Sequence of chain 1.A:
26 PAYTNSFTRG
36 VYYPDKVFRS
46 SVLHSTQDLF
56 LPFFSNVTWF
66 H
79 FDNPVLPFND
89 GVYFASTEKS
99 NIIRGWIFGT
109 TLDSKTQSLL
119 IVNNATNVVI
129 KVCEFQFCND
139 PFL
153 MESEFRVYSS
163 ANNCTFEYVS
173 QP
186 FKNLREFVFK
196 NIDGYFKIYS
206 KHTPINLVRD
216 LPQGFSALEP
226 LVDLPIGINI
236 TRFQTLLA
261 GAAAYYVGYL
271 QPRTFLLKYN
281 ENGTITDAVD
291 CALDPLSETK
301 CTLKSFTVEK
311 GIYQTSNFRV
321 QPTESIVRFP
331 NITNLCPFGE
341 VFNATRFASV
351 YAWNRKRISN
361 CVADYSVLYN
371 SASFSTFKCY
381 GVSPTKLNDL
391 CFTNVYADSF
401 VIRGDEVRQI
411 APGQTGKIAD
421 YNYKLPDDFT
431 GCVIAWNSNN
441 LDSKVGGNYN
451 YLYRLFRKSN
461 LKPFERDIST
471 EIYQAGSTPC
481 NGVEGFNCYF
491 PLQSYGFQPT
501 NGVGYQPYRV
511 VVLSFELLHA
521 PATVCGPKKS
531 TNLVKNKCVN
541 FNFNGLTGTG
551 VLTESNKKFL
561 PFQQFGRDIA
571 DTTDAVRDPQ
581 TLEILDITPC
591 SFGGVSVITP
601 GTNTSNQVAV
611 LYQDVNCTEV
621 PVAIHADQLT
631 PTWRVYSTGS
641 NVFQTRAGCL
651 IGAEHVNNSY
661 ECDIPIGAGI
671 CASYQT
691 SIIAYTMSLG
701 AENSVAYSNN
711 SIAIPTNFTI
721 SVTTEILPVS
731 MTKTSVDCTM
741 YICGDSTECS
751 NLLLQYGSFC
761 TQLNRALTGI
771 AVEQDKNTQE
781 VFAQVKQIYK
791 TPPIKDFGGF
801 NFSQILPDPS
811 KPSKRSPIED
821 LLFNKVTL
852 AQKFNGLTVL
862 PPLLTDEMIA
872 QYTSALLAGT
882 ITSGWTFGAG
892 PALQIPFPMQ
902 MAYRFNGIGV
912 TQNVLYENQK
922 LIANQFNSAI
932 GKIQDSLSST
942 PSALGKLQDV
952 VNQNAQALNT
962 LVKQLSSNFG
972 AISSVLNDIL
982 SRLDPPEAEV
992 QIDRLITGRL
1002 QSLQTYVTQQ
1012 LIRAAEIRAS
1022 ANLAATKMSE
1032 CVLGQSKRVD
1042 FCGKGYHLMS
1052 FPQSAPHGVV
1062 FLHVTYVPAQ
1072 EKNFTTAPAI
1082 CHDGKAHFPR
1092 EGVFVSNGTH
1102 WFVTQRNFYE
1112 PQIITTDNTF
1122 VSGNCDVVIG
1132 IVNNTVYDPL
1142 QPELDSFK

Binding-site contacts:
Ligand atom O7 contacts residue ASN1074 of chain 1.A at 2.7 Å (h-bond).
Ligand atom N2 contacts residue ASN1074 of chain 1.A at 2.9 Å (h-bond).
Ligand atom C6 contacts residue ALA706 of chain 1.A at 3.3 Å (hydrophobic).
Ligand atom C3 contacts residue ASN1074 of chain 1.A at 3.8 Å.
Ligand atom O7 contacts residue LYS1073 of chain 1.A at 3.5 Å.
Ligand atom O7 contacts residue GLU1072 of chain 1.A at 4.4 Å.
Ligand atom C5 contacts residue ALA706 of chain 1.A at 4.1 Å (hydrophobic).
Ligand atom C5 contacts residue ASN1074 of chain 1.A at 3.7 Å.
Ligand atom O5 contacts residue ASN1074 of chain 1.A at 2.4 Å (h-bond).
Ligand atom C1 contacts residue ASN1074 of chain 1.A at 1.4 Å.
Ligand atom C4 contacts residue ASN1074 of chain 1.A at 4.2 Å.
Ligand atom C8 contacts residue ASN1074 of chain 1.A at 3.4 Å.
Ligand atom C7 contacts residue ASN1074 of chain 1.A at 2.9 Å.
Ligand atom C2 contacts residue ASN1074 of chain 1.A at 2.5 Å.
Ligand atom O6 contacts residue ALA706 of chain 1.A at 4.5 Å.

The small molecule below binds the protein below.
Small molecule (SMILES): CC(=O)N[C@@H]1[C@@H](O)[C@H](O)[C@@H](CO)O[C@H]1O